Sequence of chain 1.A:
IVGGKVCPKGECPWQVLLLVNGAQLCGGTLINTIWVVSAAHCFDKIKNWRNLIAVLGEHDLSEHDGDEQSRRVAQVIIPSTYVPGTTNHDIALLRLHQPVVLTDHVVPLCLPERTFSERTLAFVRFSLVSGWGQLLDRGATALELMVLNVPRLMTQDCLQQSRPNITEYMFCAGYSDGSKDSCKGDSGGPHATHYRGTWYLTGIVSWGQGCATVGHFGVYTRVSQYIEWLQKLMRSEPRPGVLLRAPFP

Binding-site contacts:
Ligand atom C2 contacts residue SER211 of chain 1.A at 4.0 Å.
Ligand atom O9 contacts residue GLY213 of chain 1.A at 4.0 Å.
Ligand atom C6 contacts residue TRP212 of chain 1.A at 3.6 Å (hydrophobic).
Ligand atom C1 contacts residue CYS188 of chain 1.A at 4.0 Å (hydrophobic).
Ligand atom C1 contacts residue GLY213 of chain 1.A at 3.8 Å.
Ligand atom BR8 contacts residue SER187 of chain 1.A at 2.9 Å.
Ligand atom C2 contacts residue TRP212 of chain 1.A at 3.5 Å (hydrophobic).
Ligand atom BR8 contacts residue GLY223 of chain 1.A at 3.7 Å.
Ligand atom C3 contacts residue SER187 of chain 1.A at 3.9 Å.
Ligand atom C6 contacts residue ASP186 of chain 1.A at 3.4 Å.
Ligand atom C10 contacts residue SER192 of chain 1.A at 3.0 Å.
Ligand atom C4 contacts residue GLY213 of chain 1.A at 3.8 Å.
Ligand atom C3 contacts residue GLY215 of chain 1.A at 3.4 Å.
Ligand atom O9 contacts residue GLY215 of chain 1.A at 2.7 Å (h-bond).
Ligand atom C3 contacts residue LYS189 of chain 1.A at 3.9 Å.
Ligand atom C3 contacts residue GLY213 of chain 1.A at 3.7 Å.
Ligand atom BR8 contacts residue VAL210 of chain 1.A at 3.8 Å.
Ligand atom O7 contacts residue CYS188 of chain 1.A at 3.8 Å.
Ligand atom C6 contacts residue SER187 of chain 1.A at 3.4 Å.
Ligand atom BR8 contacts residue TYR225 of chain 1.A at 3.4 Å.
Ligand atom C4 contacts residue ASP186 of chain 1.A at 3.5 Å.
Ligand atom C5 contacts residue TRP212 of chain 1.A at 3.3 Å (hydrophobic).
Ligand atom O7 contacts residue LYS189 of chain 1.A at 3.5 Å.
Ligand atom C4 contacts residue GLY215 of chain 1.A at 3.4 Å.
Ligand atom C5 contacts residue SER187 of chain 1.A at 3.4 Å.
Ligand atom BR8 contacts residue VAL224 of chain 1.A at 3.3 Å.
Ligand atom C1 contacts residue TRP212 of chain 1.A at 3.7 Å (hydrophobic).
Ligand atom C3 contacts residue TRP212 of chain 1.A at 4.0 Å (hydrophobic).
Ligand atom C2 contacts residue GLY213 of chain 1.A at 4.0 Å.
Ligand atom O9 contacts residue LYS189 of chain 1.A at 2.9 Å (salt-bridge).
Ligand atom C5 contacts residue VAL210 of chain 1.A at 4.1 Å (hydrophobic).
Ligand atom C4 contacts residue SER187 of chain 1.A at 3.3 Å.
Ligand atom C10 contacts residue SER211 of chain 1.A at 3.5 Å.
Ligand atom BR8 contacts residue TRP212 of chain 1.A at 3.6 Å.
Ligand atom C10 contacts residue CYS188 of chain 1.A at 3.8 Å (hydrophobic).
Ligand atom C2 contacts residue VAL210 of chain 1.A at 3.7 Å (hydrophobic).
Ligand atom O9 contacts residue CYS216 of chain 1.A at 3.5 Å (h-bond).
Ligand atom C10 contacts residue LYS189 of chain 1.A at 3.6 Å.
Ligand atom O7 contacts residue TRP212 of chain 1.A at 4.1 Å.
Ligand atom C6 contacts residue GLY223 of chain 1.A at 3.8 Å.

A small-molecule ligand and the protein it binds are described below.
Small molecule (SMILES): COc1cc(Br)ccc1O